Sequence of chain 1.A:
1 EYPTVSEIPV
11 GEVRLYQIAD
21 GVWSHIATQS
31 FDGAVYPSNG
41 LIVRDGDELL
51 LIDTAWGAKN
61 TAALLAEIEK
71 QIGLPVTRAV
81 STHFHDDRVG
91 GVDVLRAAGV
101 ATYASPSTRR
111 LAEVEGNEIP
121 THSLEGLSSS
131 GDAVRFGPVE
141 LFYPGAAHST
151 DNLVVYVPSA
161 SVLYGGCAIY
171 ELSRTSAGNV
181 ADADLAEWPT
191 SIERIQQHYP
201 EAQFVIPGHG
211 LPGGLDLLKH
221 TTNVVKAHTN

This small molecule binds to this protein.
Small molecule (SMILES): C[C@H](CS)C(=O)N[C@@H](C(=O)O)c1ccc(F)cc1

Binding-site contacts:
Ligand atom C05 contacts residue ARG174 of chain 1.A at 3.2 Å.
Ligand atom C03 contacts residue HIS209 of chain 1.A at 3.5 Å.
Ligand atom N09 contacts residue HIS209 of chain 1.A at 3.3 Å (h-bond).
Ligand atom C05 contacts residue TYR36 of chain 1.A at 3.2 Å (hydrophobic).
Ligand atom O17 contacts residue HIS148 of chain 1.A at 3.8 Å.
Ligand atom C02 contacts residue ARG174 of chain 1.A at 3.5 Å.
Ligand atom S14 contacts residue ASP87 of chain 1.A at 3.5 Å (salt-bridge).
Ligand atom O18 contacts residue ARG174 of chain 1.A at 3.0 Å (salt-bridge).
Ligand atom C16 contacts residue ASN179 of chain 1.A at 3.8 Å.
Ligand atom O17 contacts residue ZN1 of chain 1.E at 3.4 Å.
Ligand atom C07 contacts residue ARG174 of chain 1.A at 3.2 Å.
Ligand atom C12 contacts residue ASP87 of chain 1.A at 3.7 Å.
Ligand atom C13 contacts residue ASP87 of chain 1.A at 3.2 Å.
Ligand atom O18 contacts residue ASN179 of chain 1.A at 3.0 Å (h-bond).
Ligand atom C13 contacts residue ZN1 of chain 1.E at 3.3 Å.
Ligand atom S14 contacts residue HIS148 of chain 1.A at 3.3 Å (h-bond).
Ligand atom C01 contacts residue ASN179 of chain 1.A at 3.8 Å.
Ligand atom S14 contacts residue ZN1 of chain 1.F at 2.3 Å.
Ligand atom C06 contacts residue TYR36 of chain 1.A at 3.1 Å (hydrophobic).
Ligand atom S14 contacts residue HIS209 of chain 1.A at 3.8 Å.
Ligand atom O18 contacts residue GLY178 of chain 1.A at 3.8 Å.
Ligand atom C04 contacts residue TYR36 of chain 1.A at 3.3 Å (hydrophobic).
Ligand atom C06 contacts residue ARG174 of chain 1.A at 3.4 Å.
Ligand atom O11 contacts residue ASN179 of chain 1.A at 2.9 Å (h-bond).
Ligand atom C13 contacts residue ZN1 of chain 1.F at 3.4 Å.
Ligand atom F08 contacts residue TYR36 of chain 1.A at 3.5 Å.
Ligand atom O11 contacts residue PHE31 of chain 1.A at 3.8 Å.
Ligand atom C07 contacts residue TYR36 of chain 1.A at 3.6 Å (hydrophobic).
Ligand atom S14 contacts residue ZN1 of chain 1.E at 2.2 Å.
Ligand atom F08 contacts residue ARG174 of chain 1.A at 3.4 Å.
Ligand atom C15 contacts residue PHE31 of chain 1.A at 3.8 Å (hydrophobic).
Ligand atom C03 contacts residue TYR36 of chain 1.A at 3.8 Å (hydrophobic).
Ligand atom C15 contacts residue TRP56 of chain 1.A at 3.4 Å (hydrophobic).
Ligand atom C03 contacts residue ARG174 of chain 1.A at 3.5 Å.
Ligand atom C16 contacts residue ARG174 of chain 1.A at 3.6 Å.
Ligand atom C04 contacts residue ARG174 of chain 1.A at 3.4 Å.
Ligand atom N09 contacts residue ZN1 of chain 1.E at 3.7 Å.
Ligand atom O17 contacts residue HIS209 of chain 1.A at 3.2 Å.
Ligand atom S14 contacts residue HIS85 of chain 1.A at 3.7 Å.
Ligand atom C12 contacts residue ZN1 of chain 1.E at 3.7 Å.